Sequence of chain 1.C:
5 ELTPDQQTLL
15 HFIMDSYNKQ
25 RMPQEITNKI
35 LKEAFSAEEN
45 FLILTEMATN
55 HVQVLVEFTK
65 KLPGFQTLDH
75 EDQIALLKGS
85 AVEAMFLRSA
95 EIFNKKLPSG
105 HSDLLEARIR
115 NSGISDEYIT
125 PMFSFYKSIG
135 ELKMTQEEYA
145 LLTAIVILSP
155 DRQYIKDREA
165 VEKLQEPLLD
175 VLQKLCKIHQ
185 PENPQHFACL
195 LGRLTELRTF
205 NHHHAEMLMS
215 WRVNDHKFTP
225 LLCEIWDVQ

The small molecule below binds the protein below.
Small molecule (SMILES): COc1ccc(-c2nc3cc(F)ccc3n2[C@H](C(=O)NC2CCC(C(=O)O)CC2)C2CCCCC2)c(OC)n1

Binding-site contacts:
Ligand atom O19 contacts residue ARG92 of chain 1.C at 3.2 Å (salt-bridge).
Ligand atom C36 contacts residue LEU48 of chain 1.C at 3.8 Å (hydrophobic).
Ligand atom C5 contacts residue TYR130 of chain 1.C at 3.8 Å (hydrophobic).
Ligand atom O17 contacts residue MET51 of chain 1.C at 3.4 Å.
Ligand atom C1 contacts residue TYR130 of chain 1.C at 3.8 Å (hydrophobic).
Ligand atom C35 contacts residue SER93 of chain 1.C at 3.0 Å.
Ligand atom C36 contacts residue LEU212 of chain 1.C at 3.8 Å (hydrophobic).
Ligand atom C27 contacts residue ILE34 of chain 1.C at 3.8 Å (hydrophobic).
Ligand atom C12 contacts residue ARG92 of chain 1.C at 3.8 Å.
Ligand atom C33 contacts residue LEU48 of chain 1.C at 3.8 Å (hydrophobic).
Ligand atom C35 contacts residue MET89 of chain 1.C at 3.6 Å (hydrophobic).
Ligand atom C13 contacts residue MET126 of chain 1.C at 3.9 Å (hydrophobic).
Ligand atom F29 contacts residue ILE96 of chain 1.C at 3.7 Å.
Ligand atom N3 contacts residue SER93 of chain 1.C at 3.8 Å.
Ligand atom C38 contacts residue ASN44 of chain 1.C at 3.5 Å.
Ligand atom C21 contacts residue SER93 of chain 1.C at 3.6 Å.
Ligand atom F29 contacts residue SER93 of chain 1.C at 3.3 Å.
Ligand atom N9 contacts residue LEU48 of chain 1.C at 3.7 Å.
Ligand atom C31 contacts residue SER93 of chain 1.C at 3.3 Å.
Ligand atom N11 contacts residue SER93 of chain 1.C at 3.6 Å (h-bond).
Ligand atom C18 contacts residue ILE96 of chain 1.C at 3.9 Å (hydrophobic).
Ligand atom C31 contacts residue MET89 of chain 1.C at 3.8 Å (hydrophobic).
Ligand atom F29 contacts residue PHE97 of chain 1.C at 3.1 Å.
Ligand atom O25 contacts residue SER93 of chain 1.C at 3.1 Å (h-bond).
Ligand atom O32 contacts residue MET211 of chain 1.C at 3.8 Å.
Ligand atom C21 contacts residue ILE113 of chain 1.C at 3.7 Å (hydrophobic).
Ligand atom C23 contacts residue ILE30 of chain 1.C at 3.7 Å (hydrophobic).
Ligand atom N3 contacts residue TYR130 of chain 1.C at 2.9 Å (h-bond).
Ligand atom O28 contacts residue HIS55 of chain 1.C at 3.4 Å (h-bond).
Ligand atom C39 contacts residue SER116 of chain 1.C at 3.7 Å.
Ligand atom C30 contacts residue ILE30 of chain 1.C at 3.8 Å (hydrophobic).
Ligand atom C39 contacts residue ASN44 of chain 1.C at 3.6 Å.
Ligand atom C14 contacts residue SER93 of chain 1.C at 3.5 Å.
Ligand atom C14 contacts residue ILE113 of chain 1.C at 3.6 Å (hydrophobic).
Ligand atom C5 contacts residue SER93 of chain 1.C at 3.7 Å.
Ligand atom C35 contacts residue PHE90 of chain 1.C at 3.5 Å (hydrophobic).
Ligand atom C16 contacts residue ILE34 of chain 1.C at 3.7 Å (hydrophobic).
Ligand atom O19 contacts residue ILE30 of chain 1.C at 3.9 Å.
Ligand atom O19 contacts residue ILE96 of chain 1.C at 3.8 Å.
Ligand atom N9 contacts residue PHE90 of chain 1.C at 3.8 Å.